Sequence of chain 1.A:
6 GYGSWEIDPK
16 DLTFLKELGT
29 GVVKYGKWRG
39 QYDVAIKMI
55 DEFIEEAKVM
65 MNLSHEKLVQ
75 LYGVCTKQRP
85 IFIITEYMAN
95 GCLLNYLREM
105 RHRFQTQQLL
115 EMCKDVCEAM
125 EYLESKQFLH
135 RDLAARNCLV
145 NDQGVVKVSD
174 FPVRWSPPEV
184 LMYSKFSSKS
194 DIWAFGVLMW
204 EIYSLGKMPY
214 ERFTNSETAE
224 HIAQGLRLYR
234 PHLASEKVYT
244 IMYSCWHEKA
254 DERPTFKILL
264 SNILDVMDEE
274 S

Binding-site contacts:
Ligand atom C25 contacts residue ASP154 of chain 1.A at 3.3 Å.
Ligand atom N2 contacts residue TYR91 of chain 1.A at 3.6 Å.
Ligand atom C26 contacts residue LYS45 of chain 1.A at 3.5 Å.
Ligand atom N8 contacts residue GLU90 of chain 1.A at 3.7 Å.
Ligand atom C4 contacts residue MET92 of chain 1.A at 3.6 Å (hydrophobic).
Ligand atom C22 contacts residue THR89 of chain 1.A at 3.7 Å.
Ligand atom O21 contacts residue VAL73 of chain 1.A at 3.5 Å.
Ligand atom N2 contacts residue MET92 of chain 1.A at 2.9 Å (h-bond).
Ligand atom C11 contacts residue GLU60 of chain 1.A at 3.7 Å.
Ligand atom C23 contacts residue ILE87 of chain 1.A at 3.6 Å (hydrophobic).
Ligand atom N8 contacts residue MET92 of chain 1.A at 2.9 Å (h-bond).
Ligand atom C27 contacts residue MET92 of chain 1.A at 3.5 Å (hydrophobic).
Ligand atom C16 contacts residue SER153 of chain 1.A at 3.7 Å.
Ligand atom N9 contacts residue ALA43 of chain 1.A at 3.7 Å.
Ligand atom C29 contacts residue ASP154 of chain 1.A at 3.6 Å.
Ligand atom O21 contacts residue SER153 of chain 1.A at 2.7 Å (h-bond).
Ligand atom C12 contacts residue ASP154 of chain 1.A at 3.6 Å.
Ligand atom C22 contacts residue ALA43 of chain 1.A at 3.5 Å (hydrophobic).
Ligand atom C20 contacts residue GLU60 of chain 1.A at 3.4 Å.
Ligand atom N13 contacts residue MET64 of chain 1.A at 3.4 Å (h-bond).
Ligand atom C36 contacts residue PHE132 of chain 1.A at 3.5 Å (hydrophobic).
Ligand atom C27 contacts residue GLY95 of chain 1.A at 3.6 Å.
Ligand atom C14 contacts residue LEU143 of chain 1.A at 3.5 Å (hydrophobic).
Ligand atom C27 contacts residue TYR91 of chain 1.A at 3.6 Å (hydrophobic).
Ligand atom C34 contacts residue PHE132 of chain 1.A at 3.7 Å (hydrophobic).
Ligand atom C22 contacts residue LEU143 of chain 1.A at 3.6 Å (hydrophobic).
Ligand atom N13 contacts residue GLU60 of chain 1.A at 2.7 Å (salt-bridge).
Ligand atom C24 contacts residue MET64 of chain 1.A at 3.7 Å (hydrophobic).
Ligand atom C23 contacts residue THR89 of chain 1.A at 3.4 Å.
Ligand atom C11 contacts residue SER153 of chain 1.A at 3.4 Å.
Ligand atom C34 contacts residue ASP154 of chain 1.A at 3.5 Å.
Ligand atom C19 contacts residue THR89 of chain 1.A at 3.5 Å.
Ligand atom C26 contacts residue THR89 of chain 1.A at 3.6 Å.
Ligand atom C17 contacts residue GLY95 of chain 1.A at 3.6 Å.
Ligand atom C24 contacts residue GLU60 of chain 1.A at 3.5 Å.
Ligand atom C22 contacts residue GLU90 of chain 1.A at 3.2 Å.
Ligand atom C14 contacts residue ALA43 of chain 1.A at 3.4 Å (hydrophobic).
Ligand atom N9 contacts residue THR89 of chain 1.A at 3.0 Å (h-bond).
Ligand atom C30 contacts residue ASP154 of chain 1.A at 3.2 Å.
Ligand atom C11 contacts residue MET64 of chain 1.A at 3.5 Å (hydrophobic).

This small molecule binds to this protein.
Small molecule (SMILES): Cc1ccc(NC(=O)/C=C/c2ccccc2)cc1C(=O)Nc1cnc2[nH]c(-c3ccccc3)nc2c1